Binding-site contacts:
Ligand atom C4D contacts residue GLU83 of chain 1.J at 3.2 Å.
Ligand atom O1D contacts residue HIS227 of chain 1.J at 4.0 Å.
Ligand atom C1D contacts residue GLU83 of chain 1.J at 3.3 Å.
Ligand atom C4 contacts residue GLY35 of chain 1.J at 3.8 Å.
Ligand atom O1A contacts residue MET45 of chain 1.J at 3.4 Å.
Ligand atom C6 contacts residue TYR376 of chain 1.J at 4.0 Å (hydrophobic).
Ligand atom N6 contacts residue TYR376 of chain 1.J at 3.9 Å.
Ligand atom O1B contacts residue PHE307 of chain 1.J at 3.3 Å.
Ligand atom C4' contacts residue GLY306 of chain 1.J at 3.8 Å.
Ligand atom O2' contacts residue PRO334 of chain 1.J at 3.8 Å.
Ligand atom N1 contacts residue TYR376 of chain 1.J at 4.0 Å.
Ligand atom N3 contacts residue GLY35 of chain 1.J at 3.7 Å.
Ligand atom N6 contacts residue GLY35 of chain 1.J at 4.0 Å.
Ligand atom C2D contacts residue ASP311 of chain 1.J at 3.4 Å.
Ligand atom O4D contacts residue GLU83 of chain 1.J at 2.8 Å (salt-bridge).
Ligand atom C2 contacts residue GLY35 of chain 1.J at 3.4 Å.
Ligand atom C5' contacts residue THR44 of chain 1.J at 4.0 Å.
Ligand atom C2D contacts residue GLU83 of chain 1.J at 3.4 Å.
Ligand atom N1 contacts residue GLY35 of chain 1.J at 3.3 Å (h-bond).
Ligand atom O2B contacts residue ALA34 of chain 1.J at 3.2 Å (h-bond).
Ligand atom O3A contacts residue GLY308 of chain 1.J at 4.0 Å.
Ligand atom O2D contacts residue GLU83 of chain 1.J at 2.2 Å (salt-bridge).
Ligand atom O3D contacts residue GLY308 of chain 1.J at 4.0 Å.
Ligand atom O4' contacts residue GLY306 of chain 1.J at 3.7 Å.
Ligand atom PA contacts residue THR44 of chain 1.J at 4.0 Å.
Ligand atom O2D contacts residue ASP311 of chain 1.J at 3.5 Å (salt-bridge).
Ligand atom O2A contacts residue ALA34 of chain 1.J at 3.7 Å.
Ligand atom C2 contacts residue PHE377 of chain 1.J at 4.0 Å (hydrophobic).
Ligand atom O1B contacts residue GLY308 of chain 1.J at 3.2 Å (h-bond).
Ligand atom N1 contacts residue PHE377 of chain 1.J at 3.8 Å.
Ligand atom C1D contacts residue HIS227 of chain 1.J at 3.8 Å.
Ligand atom O1D contacts residue GLU83 of chain 1.J at 2.8 Å (salt-bridge).
Ligand atom N3 contacts residue GLY306 of chain 1.J at 4.0 Å.
Ligand atom O4' contacts residue GLY35 of chain 1.J at 3.7 Å.
Ligand atom O2A contacts residue MET45 of chain 1.J at 4.1 Å.
Ligand atom O1D contacts residue PRO271 of chain 1.J at 3.8 Å.
Ligand atom O1A contacts residue THR44 of chain 1.J at 3.8 Å.
Ligand atom C6 contacts residue GLY35 of chain 1.J at 3.4 Å.
Ligand atom O2A contacts residue THR44 of chain 1.J at 3.6 Å.
Ligand atom C5 contacts residue GLY35 of chain 1.J at 3.7 Å.

This protein binds this small molecule.
Small molecule (SMILES): Nc1ncnc2c1ncn2[C@@H]1O[C@H](COP(=O)(O)OP(=O)(O)OC[C@H]2O[C@H](O)[C@H](O)[C@@H]2O)[C@@H](O)[C@H]1O

Sequence of chain 1.J:
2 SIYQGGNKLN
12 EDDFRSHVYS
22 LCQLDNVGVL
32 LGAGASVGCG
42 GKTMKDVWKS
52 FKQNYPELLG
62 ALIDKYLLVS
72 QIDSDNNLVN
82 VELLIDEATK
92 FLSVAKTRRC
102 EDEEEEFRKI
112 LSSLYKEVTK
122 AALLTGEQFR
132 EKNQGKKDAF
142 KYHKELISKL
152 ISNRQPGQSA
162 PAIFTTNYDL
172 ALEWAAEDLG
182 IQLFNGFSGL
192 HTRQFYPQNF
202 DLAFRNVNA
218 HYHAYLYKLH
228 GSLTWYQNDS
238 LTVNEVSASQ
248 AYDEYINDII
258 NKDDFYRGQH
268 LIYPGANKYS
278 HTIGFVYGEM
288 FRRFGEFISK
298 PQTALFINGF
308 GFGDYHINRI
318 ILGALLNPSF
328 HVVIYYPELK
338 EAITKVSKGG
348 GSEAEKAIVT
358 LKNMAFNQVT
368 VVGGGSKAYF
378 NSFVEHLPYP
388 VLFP